Binding-site contacts:
Ligand atom CD1 contacts residue TYR65 of chain 1.A at 4.0 Å (hydrophobic).
Ligand atom O contacts residue GLY40 of chain 1.A at 4.0 Å.
Ligand atom N contacts residue ALA77 of chain 1.B at 2.9 Å (h-bond).
Ligand atom O contacts residue ASP42 of chain 1.A at 3.0 Å (salt-bridge).
Ligand atom CD1 contacts residue LEU62 of chain 1.A at 4.0 Å (hydrophobic).
Ligand atom CG1 contacts residue ALA77 of chain 1.B at 3.8 Å (hydrophobic).
Ligand atom O contacts residue GLY39 of chain 1.A at 3.4 Å.
Ligand atom CA contacts residue THR75 of chain 1.B at 3.7 Å.
Ligand atom CG2 contacts residue VAL79 of chain 1.B at 4.0 Å (hydrophobic).
Ligand atom CD1 contacts residue THR75 of chain 1.B at 3.9 Å.
Ligand atom C contacts residue PRO104 of chain 1.B at 3.0 Å (hydrophobic).
Ligand atom CG1 contacts residue THR75 of chain 1.B at 3.4 Å.
Ligand atom OXT contacts residue PRO104 of chain 1.B at 3.3 Å (h-bond).
Ligand atom C contacts residue ASP42 of chain 1.A at 4.2 Å.
Ligand atom CB contacts residue VAL79 of chain 1.B at 4.2 Å (hydrophobic).
Ligand atom N contacts residue ASP76 of chain 1.B at 3.6 Å.
Ligand atom O contacts residue THR75 of chain 1.B at 3.9 Å.
Ligand atom O contacts residue TYR41 of chain 1.A at 3.5 Å (h-bond).
Ligand atom OXT contacts residue ASP105 of chain 1.B at 3.4 Å.
Ligand atom C contacts residue ASP105 of chain 1.B at 4.0 Å.
Ligand atom CB contacts residue THR75 of chain 1.B at 3.4 Å.
Ligand atom CG2 contacts residue TYR41 of chain 1.A at 4.1 Å (hydrophobic).
Ligand atom O contacts residue PRO104 of chain 1.B at 3.5 Å (h-bond).
Ligand atom N contacts residue THR75 of chain 1.B at 2.9 Å (h-bond).
Ligand atom N contacts residue PRO104 of chain 1.B at 2.7 Å (h-bond).
Ligand atom OXT contacts residue GLY39 of chain 1.A at 4.2 Å.
Ligand atom C contacts residue TYR41 of chain 1.A at 4.1 Å (hydrophobic).
Ligand atom CB contacts residue TYR41 of chain 1.A at 4.1 Å (hydrophobic).
Ligand atom CG1 contacts residue ILE69 of chain 1.B at 4.3 Å (hydrophobic).
Ligand atom OXT contacts residue GLN106 of chain 1.B at 2.7 Å (h-bond).
Ligand atom CG2 contacts residue TYR65 of chain 1.A at 3.6 Å (hydrophobic).
Ligand atom C contacts residue GLN106 of chain 1.B at 3.9 Å.
Ligand atom CA contacts residue VAL79 of chain 1.B at 3.8 Å (hydrophobic).
Ligand atom C contacts residue GLY39 of chain 1.A at 4.0 Å.
Ligand atom CG1 contacts residue LYS74 of chain 1.B at 3.8 Å.
Ligand atom CG2 contacts residue GLN106 of chain 1.B at 4.0 Å.
Ligand atom CD1 contacts residue LYS74 of chain 1.B at 3.5 Å.
Ligand atom CG1 contacts residue VAL79 of chain 1.B at 4.0 Å (hydrophobic).
Ligand atom CA contacts residue ALA77 of chain 1.B at 3.6 Å (hydrophobic).
Ligand atom CA contacts residue PRO104 of chain 1.B at 3.1 Å (hydrophobic).

This small molecule binds to this protein.
Small molecule (SMILES): CC[C@H](C)[C@H](N)C(=O)O

Sequence of chain 1.A:
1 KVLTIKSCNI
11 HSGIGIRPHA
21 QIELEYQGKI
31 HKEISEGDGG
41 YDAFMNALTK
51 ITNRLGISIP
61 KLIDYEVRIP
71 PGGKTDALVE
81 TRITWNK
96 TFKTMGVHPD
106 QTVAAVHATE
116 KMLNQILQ

Sequence of chain 1.B:
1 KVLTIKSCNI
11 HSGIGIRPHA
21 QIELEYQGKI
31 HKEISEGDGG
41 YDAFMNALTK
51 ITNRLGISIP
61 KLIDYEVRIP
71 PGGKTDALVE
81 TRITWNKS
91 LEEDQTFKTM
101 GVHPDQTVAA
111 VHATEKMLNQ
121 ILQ